Binding-site contacts:
Ligand atom O5 contacts residue ASN49 of chain 1.C at 2.4 Å (h-bond).
Ligand atom C5 contacts residue HIS47 of chain 1.C at 3.7 Å.
Ligand atom C3 contacts residue ASN49 of chain 1.C at 3.7 Å.
Ligand atom O5 contacts residue HIS47 of chain 1.C at 4.1 Å.
Ligand atom C5 contacts residue ASN49 of chain 1.C at 3.7 Å.
Ligand atom C2 contacts residue ASN49 of chain 1.C at 2.3 Å.
Ligand atom C1 contacts residue ASN49 of chain 1.C at 1.4 Å.
Ligand atom O7 contacts residue ASN49 of chain 1.C at 3.9 Å.
Ligand atom C7 contacts residue ASN49 of chain 1.C at 3.5 Å.
Ligand atom O6 contacts residue HIS47 of chain 1.C at 4.1 Å.
Ligand atom N2 contacts residue ASN49 of chain 1.C at 2.7 Å (h-bond).
Ligand atom C4 contacts residue ASN49 of chain 1.C at 4.2 Å.
Ligand atom C6 contacts residue HIS47 of chain 1.C at 3.0 Å.

Sequence of chain 1.C:
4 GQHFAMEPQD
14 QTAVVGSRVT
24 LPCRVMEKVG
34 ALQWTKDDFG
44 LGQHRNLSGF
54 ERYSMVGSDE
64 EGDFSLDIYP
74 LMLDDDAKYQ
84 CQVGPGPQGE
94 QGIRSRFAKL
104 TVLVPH

The protein below binds the small molecule below.
Small molecule (SMILES): CC(=O)N[C@@H]1[C@@H](O)[C@H](O)[C@@H](CO)O[C@H]1O